Sequence of chain 1.A:
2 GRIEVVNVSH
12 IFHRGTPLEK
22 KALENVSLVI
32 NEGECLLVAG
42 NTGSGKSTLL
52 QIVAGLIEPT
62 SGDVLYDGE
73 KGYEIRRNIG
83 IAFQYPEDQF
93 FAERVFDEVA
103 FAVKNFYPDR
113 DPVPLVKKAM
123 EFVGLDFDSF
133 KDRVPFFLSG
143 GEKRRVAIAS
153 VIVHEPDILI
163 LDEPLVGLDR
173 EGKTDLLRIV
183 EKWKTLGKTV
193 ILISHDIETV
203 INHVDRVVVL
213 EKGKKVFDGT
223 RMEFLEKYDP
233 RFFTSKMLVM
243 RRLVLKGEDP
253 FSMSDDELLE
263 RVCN

Binding-site contacts:
Ligand atom N1 contacts residue TYR21 of chain 1.B at 3.5 Å.
Ligand atom O2A contacts residue SER141 of chain 1.A at 3.4 Å.
Ligand atom O2G contacts residue GLY142 of chain 1.A at 3.5 Å (h-bond).
Ligand atom N1 contacts residue PHE139 of chain 1.A at 3.5 Å.
Ligand atom O4' contacts residue VAL26 of chain 1.B at 3.4 Å.
Ligand atom O3G contacts residue ASN46 of chain 1.B at 2.9 Å (h-bond).
Ligand atom O2B contacts residue GLY49 of chain 1.B at 3.2 Å (h-bond).
Ligand atom O2B contacts residue SER48 of chain 1.B at 3.3 Å (h-bond).
Ligand atom N3 contacts residue PHE139 of chain 1.A at 3.3 Å (h-bond).
Ligand atom O2' contacts residue GLU144 of chain 1.A at 2.9 Å (salt-bridge).
Ligand atom N3B contacts residue SER141 of chain 1.A at 3.4 Å.
Ligand atom O1G contacts residue MG1 of chain 1.G at 1.9 Å.
Ligand atom PB contacts residue MG1 of chain 1.G at 3.4 Å.
Ligand atom O1A contacts residue GLY49 of chain 1.B at 3.3 Å.
Ligand atom C2 contacts residue TYR21 of chain 1.B at 3.5 Å (hydrophobic).
Ligand atom N3B contacts residue ASN46 of chain 1.B at 3.6 Å.
Ligand atom O2A contacts residue THR51 of chain 1.B at 3.6 Å.
Ligand atom C4 contacts residue TYR21 of chain 1.B at 3.6 Å (hydrophobic).
Ligand atom O3A contacts residue GLY49 of chain 1.B at 3.4 Å (h-bond).
Ligand atom N3 contacts residue ARG135 of chain 1.A at 3.3 Å (salt-bridge).
Ligand atom O1B contacts residue MG1 of chain 1.G at 2.0 Å.
Ligand atom N3B contacts residue GLY47 of chain 1.B at 2.9 Å (h-bond).
Ligand atom O3G contacts residue HIS198 of chain 1.B at 3.1 Å (h-bond).
Ligand atom PG contacts residue MG1 of chain 1.G at 3.3 Å.
Ligand atom C4 contacts residue PHE139 of chain 1.A at 3.2 Å (hydrophobic).
Ligand atom C2 contacts residue PHE139 of chain 1.A at 3.4 Å (hydrophobic).
Ligand atom O2G contacts residue SER141 of chain 1.A at 3.0 Å (h-bond).
Ligand atom O2G contacts residue GLY143 of chain 1.A at 2.6 Å (h-bond).
Ligand atom O2' contacts residue ARG135 of chain 1.A at 2.6 Å (salt-bridge).
Ligand atom C6 contacts residue PHE139 of chain 1.A at 3.5 Å (hydrophobic).
Ligand atom O1B contacts residue THR51 of chain 1.B at 2.9 Å (h-bond).
Ligand atom C5 contacts residue PHE139 of chain 1.A at 3.3 Å (hydrophobic).
Ligand atom O1G contacts residue GLN88 of chain 1.B at 3.2 Å (h-bond).
Ligand atom C2' contacts residue GLU144 of chain 1.A at 3.3 Å.
Ligand atom O2G contacts residue ASN46 of chain 1.B at 2.7 Å (h-bond).
Ligand atom O1A contacts residue THR52 of chain 1.B at 3.2 Å (h-bond).
Ligand atom O3G contacts residue LYS50 of chain 1.B at 2.9 Å (salt-bridge).
Ligand atom PG contacts residue ASN46 of chain 1.B at 3.3 Å.
Ligand atom O2B contacts residue LYS50 of chain 1.B at 2.9 Å (salt-bridge).
Ligand atom N3 contacts residue TYR21 of chain 1.B at 3.5 Å.

Sequence of chain 1.B:
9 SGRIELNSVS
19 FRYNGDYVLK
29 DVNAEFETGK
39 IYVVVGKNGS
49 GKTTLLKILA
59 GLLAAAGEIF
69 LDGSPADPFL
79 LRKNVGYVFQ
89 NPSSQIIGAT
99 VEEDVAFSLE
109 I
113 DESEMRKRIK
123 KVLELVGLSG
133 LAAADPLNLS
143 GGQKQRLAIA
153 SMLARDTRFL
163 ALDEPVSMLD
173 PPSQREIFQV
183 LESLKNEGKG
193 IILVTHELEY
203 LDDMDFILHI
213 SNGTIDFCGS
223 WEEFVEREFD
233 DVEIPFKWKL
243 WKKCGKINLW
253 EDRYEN

This protein binds this small molecule.
Small molecule (SMILES): Nc1ncnc2c1ncn2[C@@H]1O[C@H](CO[P](=O)(O)O[P](=O)(O)NP(=O)(O)O)[C@@H](O)[C@H]1O